Sequence of chain 1.A:
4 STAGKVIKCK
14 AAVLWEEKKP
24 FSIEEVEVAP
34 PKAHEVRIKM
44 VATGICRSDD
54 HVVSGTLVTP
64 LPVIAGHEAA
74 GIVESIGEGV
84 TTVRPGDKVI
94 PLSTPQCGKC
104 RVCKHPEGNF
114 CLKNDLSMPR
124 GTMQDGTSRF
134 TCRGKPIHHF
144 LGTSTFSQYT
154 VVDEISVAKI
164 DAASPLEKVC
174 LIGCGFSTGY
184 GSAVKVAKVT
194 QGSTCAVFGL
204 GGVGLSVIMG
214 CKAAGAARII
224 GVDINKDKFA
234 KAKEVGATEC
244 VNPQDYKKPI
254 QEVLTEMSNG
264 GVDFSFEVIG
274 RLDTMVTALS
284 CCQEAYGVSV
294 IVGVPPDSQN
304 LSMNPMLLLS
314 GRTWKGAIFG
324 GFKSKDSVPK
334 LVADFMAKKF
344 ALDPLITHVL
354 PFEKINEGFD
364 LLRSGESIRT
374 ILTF

Binding-site contacts:
Ligand atom C1 contacts residue VAL297 of chain 1.A at 4.5 Å (hydrophobic).
Ligand atom C7 contacts residue SER51 of chain 1.A at 3.7 Å.
Ligand atom C6 contacts residue LEU119 of chain 1.A at 4.0 Å (hydrophobic).
Ligand atom C6 contacts residue LEU144 of chain 1.A at 4.0 Å (hydrophobic).
Ligand atom O9 contacts residue SER51 of chain 1.A at 2.7 Å (h-bond).
Ligand atom C5 contacts residue LEU60 of chain 1.A at 3.8 Å (hydrophobic).
Ligand atom C2 contacts residue NAI1 of chain 1.E at 3.5 Å.
Ligand atom C5 contacts residue VAL297 of chain 1.A at 3.4 Å (hydrophobic).
Ligand atom N8 contacts residue NAI1 of chain 1.E at 4.2 Å.
Ligand atom C7 contacts residue NAI1 of chain 1.E at 3.8 Å.
Ligand atom C6 contacts residue SER51 of chain 1.A at 4.2 Å.
Ligand atom C7 contacts residue CYS177 of chain 1.A at 3.4 Å (hydrophobic).
Ligand atom C3 contacts residue ILE321 of chain 1.A at 3.7 Å (hydrophobic).
Ligand atom C7 contacts residue HIS70 of chain 1.A at 3.2 Å.
Ligand atom O9 contacts residue ZN1 of chain 1.C at 2.1 Å.
Ligand atom C3 contacts residue VAL297 of chain 1.A at 3.5 Å (hydrophobic).
Ligand atom C4 contacts residue ILE321 of chain 1.A at 4.3 Å (hydrophobic).
Ligand atom N8 contacts residue LEU144 of chain 1.A at 4.0 Å.
Ligand atom N8 contacts residue SER96 of chain 1.A at 4.3 Å.
Ligand atom C3 contacts residue LEU312 of chain 1.B at 3.8 Å (hydrophobic).
Ligand atom O9 contacts residue NAI1 of chain 1.E at 3.3 Å.
Ligand atom N8 contacts residue SER51 of chain 1.A at 4.1 Å.
Ligand atom C2 contacts residue ILE321 of chain 1.A at 4.0 Å (hydrophobic).
Ligand atom O9 contacts residue HIS70 of chain 1.A at 3.0 Å (h-bond).
Ligand atom C1 contacts residue SER51 of chain 1.A at 3.7 Å.
Ligand atom C5 contacts residue LEU119 of chain 1.A at 3.8 Å (hydrophobic).
Ligand atom O9 contacts residue CYS177 of chain 1.A at 3.3 Å (h-bond).
Ligand atom C7 contacts residue SER96 of chain 1.A at 4.2 Å.
Ligand atom O9 contacts residue CYS49 of chain 1.A at 3.6 Å (h-bond).
Ligand atom C6 contacts residue LEU60 of chain 1.A at 3.9 Å (hydrophobic).
Ligand atom C7 contacts residue LEU144 of chain 1.A at 4.5 Å (hydrophobic).
Ligand atom N8 contacts residue ZN1 of chain 1.C at 4.2 Å.
Ligand atom C7 contacts residue ZN1 of chain 1.C at 2.9 Å.
Ligand atom C1 contacts residue NAI1 of chain 1.E at 4.2 Å.
Ligand atom C4 contacts residue LEU119 of chain 1.A at 3.8 Å (hydrophobic).
Ligand atom N8 contacts residue HIS70 of chain 1.A at 4.5 Å.
Ligand atom C4 contacts residue LEU312 of chain 1.B at 3.9 Å (hydrophobic).
Ligand atom C3 contacts residue NAI1 of chain 1.E at 3.7 Å.
Ligand atom C5 contacts residue SER51 of chain 1.A at 4.5 Å.
Ligand atom C4 contacts residue VAL297 of chain 1.A at 3.4 Å (hydrophobic).

The small molecule below binds the protein below.
Small molecule (SMILES): O=CNC1CCCCC1

Sequence of chain 1.B:
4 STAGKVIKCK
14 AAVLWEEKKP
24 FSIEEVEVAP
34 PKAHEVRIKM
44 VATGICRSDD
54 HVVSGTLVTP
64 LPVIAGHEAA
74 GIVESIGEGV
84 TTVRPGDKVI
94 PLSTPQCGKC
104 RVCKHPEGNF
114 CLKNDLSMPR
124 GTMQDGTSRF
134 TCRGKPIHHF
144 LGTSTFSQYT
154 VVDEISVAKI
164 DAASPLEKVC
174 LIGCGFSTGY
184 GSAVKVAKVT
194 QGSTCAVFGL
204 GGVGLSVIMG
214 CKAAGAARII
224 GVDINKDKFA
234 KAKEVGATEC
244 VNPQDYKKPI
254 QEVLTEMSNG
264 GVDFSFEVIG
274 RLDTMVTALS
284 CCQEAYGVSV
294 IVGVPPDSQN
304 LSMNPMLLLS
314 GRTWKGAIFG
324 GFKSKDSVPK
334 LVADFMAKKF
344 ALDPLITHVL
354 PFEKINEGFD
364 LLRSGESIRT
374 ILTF